Sequence of chain 1.I:
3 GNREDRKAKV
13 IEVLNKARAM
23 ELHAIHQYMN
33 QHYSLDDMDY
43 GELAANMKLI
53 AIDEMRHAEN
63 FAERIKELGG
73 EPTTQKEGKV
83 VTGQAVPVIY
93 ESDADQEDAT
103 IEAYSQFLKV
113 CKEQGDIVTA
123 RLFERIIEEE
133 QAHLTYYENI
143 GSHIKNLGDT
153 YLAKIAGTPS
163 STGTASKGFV

Sequence of chain 1.J:
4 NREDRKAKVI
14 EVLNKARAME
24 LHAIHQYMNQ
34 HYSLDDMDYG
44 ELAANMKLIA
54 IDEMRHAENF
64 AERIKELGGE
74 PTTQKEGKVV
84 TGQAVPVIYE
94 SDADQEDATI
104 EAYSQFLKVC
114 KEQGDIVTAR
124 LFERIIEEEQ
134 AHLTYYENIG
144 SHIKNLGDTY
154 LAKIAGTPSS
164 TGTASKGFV

Binding-site contacts:
Ligand atom O1B contacts residue LYS50 of chain 1.J at 2.5 Å (salt-bridge).
Ligand atom FE contacts residue MET57 of chain 1.I at 2.4 Å.
Ligand atom O2C contacts residue SER168 of chain 1.J at 2.7 Å.
Ligand atom C1D contacts residue MET57 of chain 1.J at 3.3 Å (hydrophobic).
Ligand atom CBB contacts residue SER168 of chain 1.J at 3.5 Å.
Ligand atom CGD contacts residue MET31 of chain 1.I at 3.5 Å (hydrophobic).
Ligand atom C1B contacts residue MET57 of chain 1.J at 3.4 Å (hydrophobic).
Ligand atom CGA contacts residue ARG20 of chain 1.I at 3.3 Å.
Ligand atom NA contacts residue MET57 of chain 1.J at 3.2 Å (h-bond).
Ligand atom ND contacts residue MET57 of chain 1.I at 3.0 Å.
Ligand atom CHD contacts residue MET57 of chain 1.J at 3.4 Å (hydrophobic).
Ligand atom CMD contacts residue MET31 of chain 1.I at 3.3 Å (hydrophobic).
Ligand atom NA contacts residue MET57 of chain 1.I at 3.5 Å (h-bond).
Ligand atom NC contacts residue MET57 of chain 1.I at 3.0 Å (h-bond).
Ligand atom CMB contacts residue GLU61 of chain 1.I at 3.5 Å.
Ligand atom CGB contacts residue LYS50 of chain 1.J at 3.6 Å.
Ligand atom CMD contacts residue TYR35 of chain 1.I at 3.4 Å (hydrophobic).
Ligand atom NB contacts residue MET57 of chain 1.J at 3.0 Å (h-bond).
Ligand atom O2A contacts residue ARG20 of chain 1.I at 2.8 Å (salt-bridge).
Ligand atom C1B contacts residue MET57 of chain 1.I at 3.3 Å (hydrophobic).
Ligand atom O2D contacts residue TYR35 of chain 1.I at 3.0 Å (h-bond).
Ligand atom ND contacts residue MET57 of chain 1.J at 3.4 Å (h-bond).
Ligand atom CGD contacts residue ARG20 of chain 1.J at 3.3 Å.
Ligand atom O2B contacts residue SER168 of chain 1.J at 2.6 Å (h-bond).
Ligand atom FE contacts residue MET57 of chain 1.J at 2.4 Å.
Ligand atom CMD contacts residue MET57 of chain 1.J at 3.4 Å (hydrophobic).
Ligand atom O2B contacts residue ALA167 of chain 1.J at 3.6 Å.
Ligand atom CMA contacts residue HIS28 of chain 1.J at 3.6 Å.
Ligand atom C4A contacts residue MET57 of chain 1.I at 3.4 Å (hydrophobic).
Ligand atom NC contacts residue MET57 of chain 1.J at 3.3 Å (h-bond).
Ligand atom O1D contacts residue ARG20 of chain 1.J at 3.4 Å (salt-bridge).
Ligand atom NB contacts residue MET57 of chain 1.I at 2.8 Å (h-bond).
Ligand atom O1D contacts residue HIS28 of chain 1.I at 3.0 Å.
Ligand atom O1A contacts residue ARG20 of chain 1.I at 2.7 Å (salt-bridge).
Ligand atom O2D contacts residue ARG20 of chain 1.J at 2.5 Å (salt-bridge).
Ligand atom CMD contacts residue GLU61 of chain 1.J at 3.5 Å.
Ligand atom CHB contacts residue MET57 of chain 1.I at 3.3 Å (hydrophobic).
Ligand atom CBD contacts residue MET31 of chain 1.I at 3.4 Å (hydrophobic).
Ligand atom CHB contacts residue MET57 of chain 1.J at 3.6 Å (hydrophobic).
Ligand atom O1A contacts residue TYR35 of chain 1.J at 2.7 Å (h-bond).

The protein below binds the small molecule below.
Small molecule (SMILES): CC1=C(CCC(=O)O)C2=Cc3c(CCC(=O)O)c(C)c4n3[Fe@]35n6c(c(C)c(CCC(=O)O)c6=CC1=[N+]23)=CC1=[N+]5C(=C4)C(C)=C1CCC(=O)O